Sequence of chain 1.B:
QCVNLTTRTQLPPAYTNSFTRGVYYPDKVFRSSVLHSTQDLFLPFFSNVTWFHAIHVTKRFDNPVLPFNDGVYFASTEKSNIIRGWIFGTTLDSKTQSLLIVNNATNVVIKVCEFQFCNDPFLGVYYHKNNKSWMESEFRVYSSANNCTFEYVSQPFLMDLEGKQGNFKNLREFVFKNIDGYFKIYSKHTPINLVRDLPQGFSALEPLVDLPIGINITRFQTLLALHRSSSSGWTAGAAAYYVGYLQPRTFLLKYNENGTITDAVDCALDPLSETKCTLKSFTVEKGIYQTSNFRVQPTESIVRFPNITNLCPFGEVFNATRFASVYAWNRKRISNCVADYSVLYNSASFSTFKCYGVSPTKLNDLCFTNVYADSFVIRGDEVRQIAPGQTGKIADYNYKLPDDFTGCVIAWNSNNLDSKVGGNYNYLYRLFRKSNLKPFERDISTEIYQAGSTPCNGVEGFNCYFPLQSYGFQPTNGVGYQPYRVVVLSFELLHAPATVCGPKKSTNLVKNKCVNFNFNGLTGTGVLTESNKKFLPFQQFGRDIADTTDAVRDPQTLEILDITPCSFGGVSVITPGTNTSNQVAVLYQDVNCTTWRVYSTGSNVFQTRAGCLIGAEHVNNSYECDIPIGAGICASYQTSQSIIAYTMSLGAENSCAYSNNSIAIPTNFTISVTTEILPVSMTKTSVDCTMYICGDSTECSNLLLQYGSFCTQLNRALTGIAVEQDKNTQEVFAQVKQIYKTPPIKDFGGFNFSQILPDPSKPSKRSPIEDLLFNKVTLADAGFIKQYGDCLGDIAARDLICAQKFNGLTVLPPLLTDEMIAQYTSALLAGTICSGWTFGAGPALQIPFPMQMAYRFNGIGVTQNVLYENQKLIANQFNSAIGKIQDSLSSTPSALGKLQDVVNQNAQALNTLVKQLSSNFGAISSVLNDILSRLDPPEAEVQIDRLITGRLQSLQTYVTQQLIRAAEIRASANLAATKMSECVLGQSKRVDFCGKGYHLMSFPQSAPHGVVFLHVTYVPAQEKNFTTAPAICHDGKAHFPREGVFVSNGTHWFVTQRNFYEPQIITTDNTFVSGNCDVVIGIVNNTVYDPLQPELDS

Sequence of chain 1.A:
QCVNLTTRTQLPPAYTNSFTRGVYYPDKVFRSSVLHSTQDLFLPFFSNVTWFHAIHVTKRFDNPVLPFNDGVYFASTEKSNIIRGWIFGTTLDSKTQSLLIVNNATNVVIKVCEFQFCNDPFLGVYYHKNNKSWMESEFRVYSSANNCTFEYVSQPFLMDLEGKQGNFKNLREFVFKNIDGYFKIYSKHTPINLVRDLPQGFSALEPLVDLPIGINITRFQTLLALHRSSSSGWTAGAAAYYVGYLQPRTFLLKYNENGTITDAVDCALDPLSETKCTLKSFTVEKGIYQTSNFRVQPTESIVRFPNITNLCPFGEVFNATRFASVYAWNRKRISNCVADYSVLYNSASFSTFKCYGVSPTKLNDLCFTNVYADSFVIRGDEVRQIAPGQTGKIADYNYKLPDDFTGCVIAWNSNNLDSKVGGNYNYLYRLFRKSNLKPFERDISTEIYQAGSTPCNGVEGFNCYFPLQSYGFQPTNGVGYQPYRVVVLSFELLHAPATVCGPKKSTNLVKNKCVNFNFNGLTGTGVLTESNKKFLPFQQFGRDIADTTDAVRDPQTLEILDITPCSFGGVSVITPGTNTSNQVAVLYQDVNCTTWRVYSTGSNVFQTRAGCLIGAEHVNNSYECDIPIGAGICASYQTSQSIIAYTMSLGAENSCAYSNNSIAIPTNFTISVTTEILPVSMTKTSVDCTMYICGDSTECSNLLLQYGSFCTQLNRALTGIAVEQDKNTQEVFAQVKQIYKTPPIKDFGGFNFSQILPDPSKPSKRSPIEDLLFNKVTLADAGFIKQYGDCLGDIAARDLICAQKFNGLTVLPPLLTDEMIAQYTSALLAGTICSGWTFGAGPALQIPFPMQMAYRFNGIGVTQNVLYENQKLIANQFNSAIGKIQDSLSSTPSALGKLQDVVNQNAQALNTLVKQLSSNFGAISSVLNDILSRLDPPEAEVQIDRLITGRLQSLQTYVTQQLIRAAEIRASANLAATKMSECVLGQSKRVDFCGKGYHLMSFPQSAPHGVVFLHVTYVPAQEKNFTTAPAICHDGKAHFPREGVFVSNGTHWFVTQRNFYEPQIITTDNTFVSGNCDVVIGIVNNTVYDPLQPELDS

Binding-site contacts:
Ligand atom C8 contacts residue LEU461 of chain 1.A at 4.4 Å (hydrophobic).
Ligand atom C7 contacts residue ARG457 of chain 1.A at 3.8 Å.
Ligand atom C1 contacts residue ASN234 of chain 1.B at 1.5 Å.
Ligand atom O3 contacts residue SER459 of chain 1.A at 3.4 Å (h-bond).
Ligand atom C1 contacts residue THR236 of chain 1.B at 3.9 Å.
Ligand atom C8 contacts residue ARG457 of chain 1.A at 4.2 Å.
Ligand atom C5 contacts residue ASN234 of chain 1.B at 3.8 Å.
Ligand atom C7 contacts residue GLU465 of chain 1.A at 4.4 Å.
Ligand atom C5 contacts residue THR236 of chain 1.B at 4.1 Å.
Ligand atom C2 contacts residue ASN234 of chain 1.B at 2.5 Å.
Ligand atom C7 contacts residue ASN234 of chain 1.B at 3.8 Å.
Ligand atom O7 contacts residue ASN460 of chain 1.A at 4.2 Å.
Ligand atom C7 contacts residue ASN460 of chain 1.A at 4.2 Å.
Ligand atom N2 contacts residue ASN234 of chain 1.B at 3.0 Å (h-bond).
Ligand atom C8 contacts residue LYS462 of chain 1.A at 3.9 Å.
Ligand atom O7 contacts residue ARG457 of chain 1.A at 2.9 Å (salt-bridge).
Ligand atom C8 contacts residue GLU465 of chain 1.A at 3.4 Å.
Ligand atom C8 contacts residue SER459 of chain 1.A at 4.5 Å.
Ligand atom O6 contacts residue LYS458 of chain 1.A at 4.4 Å.
Ligand atom O7 contacts residue SER459 of chain 1.A at 3.0 Å (h-bond).
Ligand atom O5 contacts residue THR108 of chain 1.B at 3.8 Å.
Ligand atom C1 contacts residue THR108 of chain 1.B at 4.3 Å.
Ligand atom C4 contacts residue ASN234 of chain 1.B at 4.3 Å.
Ligand atom O5 contacts residue THR236 of chain 1.B at 3.7 Å.
Ligand atom O7 contacts residue GLU465 of chain 1.A at 4.5 Å.
Ligand atom C6 contacts residue THR236 of chain 1.B at 4.5 Å.
Ligand atom C3 contacts residue ASN234 of chain 1.B at 3.9 Å.
Ligand atom O7 contacts residue ASN234 of chain 1.B at 4.2 Å.
Ligand atom O5 contacts residue ASN234 of chain 1.B at 2.4 Å (h-bond).
Ligand atom C8 contacts residue ASN460 of chain 1.A at 3.2 Å.
Ligand atom C7 contacts residue SER459 of chain 1.A at 3.8 Å.
Ligand atom C6 contacts residue LYS458 of chain 1.A at 4.0 Å.

The small molecule below binds the protein below.
Small molecule (SMILES): CC(=O)N[C@H]1[C@H](O[C@H]2[C@H](O)[C@@H](NC(C)=O)CO[C@@H]2CO)O[C@H](CO)[C@@H](O)[C@@H]1O